This protein binds this small molecule.
Small molecule (SMILES): CC(=O)N[C@@H]1[C@@H](O)[C@H](O)[C@@H](CO)O[C@H]1O

Sequence of chain 1.B:
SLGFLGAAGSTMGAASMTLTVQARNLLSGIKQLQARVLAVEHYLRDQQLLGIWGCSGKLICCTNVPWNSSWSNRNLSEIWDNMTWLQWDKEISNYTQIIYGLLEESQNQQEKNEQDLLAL

Binding-site contacts:
Ligand atom C8 contacts residue ASN119 of chain 1.B at 3.6 Å.
Ligand atom O7 contacts residue ASN119 of chain 1.B at 3.7 Å.
Ligand atom C1 contacts residue ASN119 of chain 1.B at 1.4 Å.
Ligand atom C5 contacts residue ASN119 of chain 1.B at 3.6 Å.
Ligand atom O5 contacts residue ASN119 of chain 1.B at 2.3 Å (h-bond).
Ligand atom N2 contacts residue ASN119 of chain 1.B at 2.9 Å (h-bond).
Ligand atom C4 contacts residue ASN119 of chain 1.B at 4.2 Å.
Ligand atom C2 contacts residue ASN119 of chain 1.B at 2.5 Å.
Ligand atom C7 contacts residue ASN119 of chain 1.B at 3.4 Å.
Ligand atom C3 contacts residue ASN119 of chain 1.B at 3.8 Å.